Sequence of chain 1.O:
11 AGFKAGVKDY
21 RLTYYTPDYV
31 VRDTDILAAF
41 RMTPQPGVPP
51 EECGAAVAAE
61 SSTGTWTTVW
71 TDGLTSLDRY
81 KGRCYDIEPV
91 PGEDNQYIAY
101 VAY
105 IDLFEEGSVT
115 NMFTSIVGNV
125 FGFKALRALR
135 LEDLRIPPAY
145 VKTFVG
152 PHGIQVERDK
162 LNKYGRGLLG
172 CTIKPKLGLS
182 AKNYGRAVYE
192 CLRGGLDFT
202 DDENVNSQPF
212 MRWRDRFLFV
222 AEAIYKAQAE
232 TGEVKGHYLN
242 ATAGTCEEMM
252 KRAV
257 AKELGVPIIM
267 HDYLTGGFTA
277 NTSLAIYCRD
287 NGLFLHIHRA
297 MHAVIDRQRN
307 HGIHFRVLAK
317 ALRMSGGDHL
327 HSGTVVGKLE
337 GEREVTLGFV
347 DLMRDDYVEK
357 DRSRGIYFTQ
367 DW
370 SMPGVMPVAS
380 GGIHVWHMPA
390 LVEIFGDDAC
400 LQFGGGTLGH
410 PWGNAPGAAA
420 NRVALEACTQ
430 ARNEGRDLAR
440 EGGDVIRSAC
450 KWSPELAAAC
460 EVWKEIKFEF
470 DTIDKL

The protein below binds the small molecule below.
Small molecule (SMILES): O=C(O)[C@@](O)(COP(=O)(O)O)[C@H](O)[C@H](O)COP(=O)(O)O

Sequence of chain 1.F:
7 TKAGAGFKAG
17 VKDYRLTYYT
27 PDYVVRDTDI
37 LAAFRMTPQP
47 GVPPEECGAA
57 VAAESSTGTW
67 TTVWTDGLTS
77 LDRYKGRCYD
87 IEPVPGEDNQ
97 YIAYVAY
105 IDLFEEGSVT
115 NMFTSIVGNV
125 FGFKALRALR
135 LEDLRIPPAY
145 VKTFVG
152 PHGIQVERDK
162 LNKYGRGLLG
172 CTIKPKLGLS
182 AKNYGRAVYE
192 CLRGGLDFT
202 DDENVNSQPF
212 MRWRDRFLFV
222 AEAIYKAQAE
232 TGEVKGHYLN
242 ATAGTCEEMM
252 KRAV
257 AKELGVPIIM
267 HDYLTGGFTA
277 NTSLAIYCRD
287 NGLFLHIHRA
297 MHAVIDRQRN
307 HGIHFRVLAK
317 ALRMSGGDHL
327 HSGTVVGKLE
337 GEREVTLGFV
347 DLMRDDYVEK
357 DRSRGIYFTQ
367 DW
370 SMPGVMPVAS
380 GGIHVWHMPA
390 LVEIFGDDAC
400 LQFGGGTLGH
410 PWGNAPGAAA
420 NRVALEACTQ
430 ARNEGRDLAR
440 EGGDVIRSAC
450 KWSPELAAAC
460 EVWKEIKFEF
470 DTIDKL

Binding-site contacts:
Ligand atom O3 contacts residue HIS294 of chain 1.O at 2.9 Å (h-bond).
Ligand atom O2 contacts residue ASP203 of chain 1.O at 3.3 Å (salt-bridge).
Ligand atom P1 contacts residue THR65 of chain 1.F at 3.4 Å.
Ligand atom O7 contacts residue ASN123 of chain 1.F at 3.0 Å (h-bond).
Ligand atom O2 contacts residue MG1 of chain 1.GC at 2.2 Å.
Ligand atom C2 contacts residue MG1 of chain 1.GC at 2.9 Å.
Ligand atom C3 contacts residue KCX201 of chain 1.O at 3.2 Å.
Ligand atom O3 contacts residue KCX201 of chain 1.O at 2.7 Å (h-bond).
Ligand atom O7 contacts residue LYS177 of chain 1.O at 2.6 Å (salt-bridge).
Ligand atom O2P contacts residue THR65 of chain 1.F at 3.5 Å (h-bond).
Ligand atom O1P contacts residue LYS175 of chain 1.O at 3.4 Å.
Ligand atom O2P contacts residue TRP66 of chain 1.F at 3.2 Å.
Ligand atom O1P contacts residue THR65 of chain 1.F at 2.6 Å (h-bond).
Ligand atom C contacts residue MG1 of chain 1.GC at 2.9 Å.
Ligand atom O1 contacts residue LYS175 of chain 1.O at 3.1 Å (salt-bridge).
Ligand atom O3 contacts residue GLU204 of chain 1.O at 2.9 Å (salt-bridge).
Ligand atom O6 contacts residue LYS334 of chain 1.O at 2.9 Å (salt-bridge).
Ligand atom O2 contacts residue THR173 of chain 1.O at 3.0 Å (h-bond).
Ligand atom O5P contacts residue SER379 of chain 1.O at 3.4 Å (h-bond).
Ligand atom C contacts residue LYS175 of chain 1.O at 3.3 Å.
Ligand atom O3P contacts residue GLY403 of chain 1.O at 2.8 Å (h-bond).
Ligand atom O2 contacts residue LYS175 of chain 1.O at 2.9 Å (salt-bridge).
Ligand atom O7 contacts residue MG1 of chain 1.GC at 2.1 Å.
Ligand atom O2P contacts residue LYS334 of chain 1.O at 2.9 Å (salt-bridge).
Ligand atom O1P contacts residue GLY404 of chain 1.O at 2.7 Å (h-bond).
Ligand atom O6P contacts residue ARG295 of chain 1.O at 2.9 Å (salt-bridge).
Ligand atom O7 contacts residue LYS175 of chain 1.O at 3.4 Å (salt-bridge).
Ligand atom O2P contacts residue GLY381 of chain 1.O at 2.8 Å (h-bond).
Ligand atom O3 contacts residue MG1 of chain 1.GC at 2.1 Å.
Ligand atom O5 contacts residue LEU335 of chain 1.O at 3.4 Å.
Ligand atom C3 contacts residue MG1 of chain 1.GC at 3.0 Å.
Ligand atom O2 contacts residue KCX201 of chain 1.O at 3.2 Å (h-bond).
Ligand atom O2P contacts residue GLY380 of chain 1.O at 3.3 Å.
Ligand atom O6 contacts residue GLU60 of chain 1.F at 3.3 Å (salt-bridge).
Ligand atom O5P contacts residue HIS327 of chain 1.O at 2.8 Å (h-bond).
Ligand atom O7 contacts residue GLU204 of chain 1.O at 3.1 Å (salt-bridge).
Ligand atom O7 contacts residue ASP203 of chain 1.O at 3.0 Å (salt-bridge).
Ligand atom O4P contacts residue ARG295 of chain 1.O at 2.8 Å (salt-bridge).
Ligand atom O4 contacts residue SER379 of chain 1.O at 3.0 Å (h-bond).
Ligand atom O4 contacts residue GLY380 of chain 1.O at 3.3 Å.